Binding-site contacts:
Ligand atom C4 contacts residue ASN601 of chain 1.D at 4.3 Å.
Ligand atom C1 contacts residue THR603 of chain 1.D at 4.4 Å.
Ligand atom O5 contacts residue THR603 of chain 1.D at 3.8 Å.
Ligand atom C2 contacts residue ASN601 of chain 1.D at 2.5 Å.
Ligand atom C5 contacts residue ASN601 of chain 1.D at 3.7 Å.
Ligand atom C7 contacts residue ASN601 of chain 1.D at 4.0 Å.
Ligand atom N2 contacts residue ASN601 of chain 1.D at 2.9 Å (h-bond).
Ligand atom O5 contacts residue ASN601 of chain 1.D at 2.4 Å (h-bond).
Ligand atom C1 contacts residue ASN601 of chain 1.D at 1.4 Å.
Ligand atom C3 contacts residue ASN601 of chain 1.D at 3.8 Å.

Sequence of chain 1.D:
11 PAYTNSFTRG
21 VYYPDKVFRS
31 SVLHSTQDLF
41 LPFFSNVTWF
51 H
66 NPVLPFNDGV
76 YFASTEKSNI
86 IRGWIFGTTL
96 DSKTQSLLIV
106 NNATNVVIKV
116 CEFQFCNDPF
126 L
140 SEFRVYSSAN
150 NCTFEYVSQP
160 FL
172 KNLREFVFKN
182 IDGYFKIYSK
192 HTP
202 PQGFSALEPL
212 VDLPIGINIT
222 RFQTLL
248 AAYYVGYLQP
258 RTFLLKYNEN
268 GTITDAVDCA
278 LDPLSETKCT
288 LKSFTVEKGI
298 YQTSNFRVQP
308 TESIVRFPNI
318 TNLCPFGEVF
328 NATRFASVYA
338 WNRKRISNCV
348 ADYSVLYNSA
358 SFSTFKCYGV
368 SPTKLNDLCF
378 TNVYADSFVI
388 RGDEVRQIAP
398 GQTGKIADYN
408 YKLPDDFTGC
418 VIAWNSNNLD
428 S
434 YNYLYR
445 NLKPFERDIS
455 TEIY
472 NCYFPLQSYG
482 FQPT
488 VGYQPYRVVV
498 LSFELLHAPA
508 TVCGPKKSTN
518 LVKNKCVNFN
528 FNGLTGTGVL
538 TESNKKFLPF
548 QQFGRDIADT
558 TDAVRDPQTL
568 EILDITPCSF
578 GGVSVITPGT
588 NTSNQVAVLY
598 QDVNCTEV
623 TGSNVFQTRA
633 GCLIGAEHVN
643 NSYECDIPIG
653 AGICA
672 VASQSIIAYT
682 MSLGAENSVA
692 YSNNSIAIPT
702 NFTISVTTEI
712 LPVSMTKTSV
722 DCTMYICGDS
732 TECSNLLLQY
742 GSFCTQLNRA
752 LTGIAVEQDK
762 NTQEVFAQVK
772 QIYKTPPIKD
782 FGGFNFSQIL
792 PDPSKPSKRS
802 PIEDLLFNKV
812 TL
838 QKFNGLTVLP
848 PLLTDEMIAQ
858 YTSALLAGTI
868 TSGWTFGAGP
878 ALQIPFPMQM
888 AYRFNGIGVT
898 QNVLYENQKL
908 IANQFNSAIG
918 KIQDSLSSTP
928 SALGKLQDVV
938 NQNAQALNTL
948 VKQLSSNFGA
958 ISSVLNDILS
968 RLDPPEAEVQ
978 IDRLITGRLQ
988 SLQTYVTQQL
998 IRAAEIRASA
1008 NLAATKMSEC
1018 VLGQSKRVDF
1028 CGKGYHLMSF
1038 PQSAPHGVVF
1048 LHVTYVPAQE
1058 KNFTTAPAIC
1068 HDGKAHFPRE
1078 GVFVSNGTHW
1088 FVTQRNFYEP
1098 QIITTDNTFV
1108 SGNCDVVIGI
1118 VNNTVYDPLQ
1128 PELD

A small-molecule ligand and the protein it binds are described below.
Small molecule (SMILES): CC(=O)N[C@@H]1[C@@H](O)[C@H](O)[C@@H](CO)O[C@H]1O